A small-molecule ligand and the protein it binds are described below.
Small molecule (SMILES): CC(=O)N[C@@H]1[C@@H](O)[C@H](O)[C@@H](CO)O[C@H]1O

Sequence of chain 1.A:
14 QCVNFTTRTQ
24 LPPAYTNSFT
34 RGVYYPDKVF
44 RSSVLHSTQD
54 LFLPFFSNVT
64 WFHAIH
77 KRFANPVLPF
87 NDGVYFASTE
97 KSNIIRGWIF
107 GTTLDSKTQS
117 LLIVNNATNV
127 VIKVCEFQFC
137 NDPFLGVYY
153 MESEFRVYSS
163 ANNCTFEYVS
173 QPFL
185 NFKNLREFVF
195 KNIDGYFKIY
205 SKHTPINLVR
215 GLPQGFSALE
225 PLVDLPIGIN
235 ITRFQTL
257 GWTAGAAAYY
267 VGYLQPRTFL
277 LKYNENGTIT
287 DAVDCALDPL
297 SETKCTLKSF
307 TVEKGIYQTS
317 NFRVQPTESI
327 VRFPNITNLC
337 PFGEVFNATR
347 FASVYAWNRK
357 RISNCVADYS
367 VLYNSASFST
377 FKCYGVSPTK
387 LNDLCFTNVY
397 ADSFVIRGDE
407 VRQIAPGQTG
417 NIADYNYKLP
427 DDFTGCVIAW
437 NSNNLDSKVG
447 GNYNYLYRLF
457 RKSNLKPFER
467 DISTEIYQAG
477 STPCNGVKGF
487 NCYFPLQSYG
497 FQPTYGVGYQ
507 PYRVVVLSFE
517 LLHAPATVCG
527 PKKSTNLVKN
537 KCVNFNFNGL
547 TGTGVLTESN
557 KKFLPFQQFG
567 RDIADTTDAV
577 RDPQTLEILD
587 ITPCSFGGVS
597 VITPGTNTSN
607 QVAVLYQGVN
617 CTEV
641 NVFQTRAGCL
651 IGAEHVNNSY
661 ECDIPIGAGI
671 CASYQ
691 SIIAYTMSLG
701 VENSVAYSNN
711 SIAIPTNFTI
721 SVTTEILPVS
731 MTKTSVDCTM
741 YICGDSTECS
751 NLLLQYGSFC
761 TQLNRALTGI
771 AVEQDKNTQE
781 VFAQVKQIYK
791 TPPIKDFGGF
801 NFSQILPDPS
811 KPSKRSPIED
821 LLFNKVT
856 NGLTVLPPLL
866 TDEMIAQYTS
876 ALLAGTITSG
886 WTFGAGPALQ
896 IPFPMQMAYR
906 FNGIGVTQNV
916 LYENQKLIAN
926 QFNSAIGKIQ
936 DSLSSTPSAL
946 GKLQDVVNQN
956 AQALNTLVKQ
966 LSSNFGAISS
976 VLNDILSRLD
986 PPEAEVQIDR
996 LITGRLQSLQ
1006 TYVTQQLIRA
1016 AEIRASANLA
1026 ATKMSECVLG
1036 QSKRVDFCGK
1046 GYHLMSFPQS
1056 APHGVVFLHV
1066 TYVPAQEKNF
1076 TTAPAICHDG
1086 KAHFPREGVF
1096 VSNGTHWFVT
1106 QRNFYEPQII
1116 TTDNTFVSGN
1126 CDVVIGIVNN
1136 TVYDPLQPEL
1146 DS

Binding-site contacts:
Ligand atom C5 contacts residue ASN343 of chain 1.A at 3.7 Å.
Ligand atom C3 contacts residue ASN343 of chain 1.A at 3.8 Å.
Ligand atom O7 contacts residue ASN343 of chain 1.A at 4.3 Å.
Ligand atom C6 contacts residue PHE338 of chain 1.A at 3.4 Å (hydrophobic).
Ligand atom C1 contacts residue ASN343 of chain 1.A at 1.4 Å.
Ligand atom C7 contacts residue ASN343 of chain 1.A at 3.8 Å.
Ligand atom C5 contacts residue PHE338 of chain 1.A at 4.1 Å (hydrophobic).
Ligand atom O5 contacts residue ASN343 of chain 1.A at 2.4 Å (h-bond).
Ligand atom C6 contacts residue LEU368 of chain 1.A at 4.4 Å (hydrophobic).
Ligand atom O5 contacts residue PHE338 of chain 1.A at 4.4 Å.
Ligand atom C5 contacts residue GLY339 of chain 1.A at 3.8 Å.
Ligand atom O6 contacts residue PHE338 of chain 1.A at 3.2 Å.
Ligand atom N2 contacts residue ASN343 of chain 1.A at 2.9 Å (h-bond).
Ligand atom C6 contacts residue GLY339 of chain 1.A at 3.7 Å.
Ligand atom C4 contacts residue ASN343 of chain 1.A at 4.2 Å.
Ligand atom C2 contacts residue ASN343 of chain 1.A at 2.5 Å.
Ligand atom O6 contacts residue GLY339 of chain 1.A at 3.1 Å (h-bond).